Binding-site contacts:
Ligand atom O3 contacts residue CA1 of chain 1.O at 2.5 Å.
Ligand atom O5 contacts residue TYR36 of chain 1.A at 3.7 Å.
Ligand atom O4 contacts residue TYR36 of chain 1.A at 3.0 Å (h-bond).
Ligand atom C6 contacts residue HIS50 of chain 1.A at 3.5 Å.
Ligand atom C4 contacts residue TYR36 of chain 1.A at 4.0 Å (hydrophobic).
Ligand atom C6 contacts residue ASP100 of chain 1.A at 3.5 Å.
Ligand atom O4 contacts residue THR104 of chain 1.A at 3.6 Å (h-bond).
Ligand atom C4 contacts residue THR104 of chain 1.A at 3.5 Å.
Ligand atom C3 contacts residue CA1 of chain 1.O at 3.4 Å.
Ligand atom O3 contacts residue THR104 of chain 1.A at 3.1 Å (h-bond).
Ligand atom C6 contacts residue VAL101 of chain 1.A at 3.7 Å (hydrophobic).
Ligand atom O6 contacts residue VAL101 of chain 1.A at 3.8 Å.
Ligand atom O1 contacts residue HIS50 of chain 1.A at 3.7 Å.
Ligand atom O3 contacts residue ASN107 of chain 1.A at 3.0 Å (h-bond).
Ligand atom C2 contacts residue ASN107 of chain 1.A at 3.9 Å.
Ligand atom C7 contacts residue HIS50 of chain 1.A at 3.2 Å.
Ligand atom C2 contacts residue GLN53 of chain 1.A at 4.1 Å.
Ligand atom O4 contacts residue CA1 of chain 1.O at 2.6 Å.
Ligand atom C1 contacts residue TYR36 of chain 1.A at 4.0 Å (hydrophobic).
Ligand atom O4 contacts residue GLN53 of chain 1.A at 3.2 Å (h-bond).
Ligand atom C6 contacts residue CYS62 of chain 1.A at 3.9 Å (hydrophobic).
Ligand atom C2 contacts residue CA1 of chain 1.O at 3.9 Å.
Ligand atom C6 contacts residue GLN53 of chain 1.A at 3.7 Å.
Ligand atom C3 contacts residue TYR36 of chain 1.A at 3.8 Å (hydrophobic).
Ligand atom O3 contacts residue GLN53 of chain 1.A at 2.7 Å (h-bond).
Ligand atom C5 contacts residue HIS50 of chain 1.A at 4.0 Å.
Ligand atom O5 contacts residue HIS50 of chain 1.A at 3.2 Å (h-bond).
Ligand atom O6 contacts residue GLN53 of chain 1.A at 2.6 Å (h-bond).
Ligand atom C2 contacts residue TYR36 of chain 1.A at 3.2 Å (hydrophobic).
Ligand atom C3 contacts residue THR104 of chain 1.A at 3.9 Å.
Ligand atom O3 contacts residue TYR36 of chain 1.A at 3.5 Å (h-bond).
Ligand atom C3 contacts residue GLN53 of chain 1.A at 3.9 Å.
Ligand atom C5 contacts residue GLN53 of chain 1.A at 3.7 Å.
Ligand atom C4 contacts residue ASP100 of chain 1.A at 3.5 Å.
Ligand atom O2 contacts residue ASN107 of chain 1.A at 3.1 Å (h-bond).
Ligand atom O4 contacts residue ASP100 of chain 1.A at 2.6 Å (salt-bridge).
Ligand atom O5 contacts residue GLN53 of chain 1.A at 3.9 Å.
Ligand atom C4 contacts residue CA1 of chain 1.O at 3.5 Å.
Ligand atom O2 contacts residue TYR36 of chain 1.A at 3.8 Å.
Ligand atom O6 contacts residue HIS50 of chain 1.A at 2.7 Å (h-bond).

Sequence of chain 1.A:
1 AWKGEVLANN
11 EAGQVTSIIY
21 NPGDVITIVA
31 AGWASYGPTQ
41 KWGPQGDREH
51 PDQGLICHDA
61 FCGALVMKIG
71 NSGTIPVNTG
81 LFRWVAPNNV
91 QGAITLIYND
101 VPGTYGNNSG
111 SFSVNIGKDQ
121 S

This protein binds this small molecule.
Small molecule (SMILES): CO[C@@H]1O[C@H](CO)[C@H](O)[C@H](O)[C@H]1O[C@H]1O[C@H](CO)[C@H](O)[C@H](O)[C@H]1O